Sequence of chain 1.D:
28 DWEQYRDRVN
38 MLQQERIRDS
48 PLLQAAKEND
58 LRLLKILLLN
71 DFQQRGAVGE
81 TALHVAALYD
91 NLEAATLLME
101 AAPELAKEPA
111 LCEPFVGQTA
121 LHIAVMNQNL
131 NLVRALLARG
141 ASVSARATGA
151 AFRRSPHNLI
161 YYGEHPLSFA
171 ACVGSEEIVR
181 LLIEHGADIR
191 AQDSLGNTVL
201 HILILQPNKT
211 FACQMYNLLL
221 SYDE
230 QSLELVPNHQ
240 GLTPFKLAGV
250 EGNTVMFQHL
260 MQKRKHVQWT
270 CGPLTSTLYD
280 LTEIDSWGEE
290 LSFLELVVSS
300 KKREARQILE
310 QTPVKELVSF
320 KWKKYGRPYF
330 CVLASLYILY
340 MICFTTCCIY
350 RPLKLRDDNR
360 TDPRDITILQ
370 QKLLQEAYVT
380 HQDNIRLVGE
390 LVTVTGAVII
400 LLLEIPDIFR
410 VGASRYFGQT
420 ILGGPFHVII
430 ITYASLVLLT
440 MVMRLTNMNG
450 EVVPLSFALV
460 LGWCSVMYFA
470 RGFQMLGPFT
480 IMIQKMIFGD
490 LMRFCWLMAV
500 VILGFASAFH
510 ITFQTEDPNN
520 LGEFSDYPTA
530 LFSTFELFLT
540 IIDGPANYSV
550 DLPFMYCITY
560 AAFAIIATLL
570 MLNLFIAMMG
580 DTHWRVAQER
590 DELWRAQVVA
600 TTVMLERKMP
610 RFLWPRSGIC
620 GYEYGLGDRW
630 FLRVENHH

Sequence of chain 1.C:
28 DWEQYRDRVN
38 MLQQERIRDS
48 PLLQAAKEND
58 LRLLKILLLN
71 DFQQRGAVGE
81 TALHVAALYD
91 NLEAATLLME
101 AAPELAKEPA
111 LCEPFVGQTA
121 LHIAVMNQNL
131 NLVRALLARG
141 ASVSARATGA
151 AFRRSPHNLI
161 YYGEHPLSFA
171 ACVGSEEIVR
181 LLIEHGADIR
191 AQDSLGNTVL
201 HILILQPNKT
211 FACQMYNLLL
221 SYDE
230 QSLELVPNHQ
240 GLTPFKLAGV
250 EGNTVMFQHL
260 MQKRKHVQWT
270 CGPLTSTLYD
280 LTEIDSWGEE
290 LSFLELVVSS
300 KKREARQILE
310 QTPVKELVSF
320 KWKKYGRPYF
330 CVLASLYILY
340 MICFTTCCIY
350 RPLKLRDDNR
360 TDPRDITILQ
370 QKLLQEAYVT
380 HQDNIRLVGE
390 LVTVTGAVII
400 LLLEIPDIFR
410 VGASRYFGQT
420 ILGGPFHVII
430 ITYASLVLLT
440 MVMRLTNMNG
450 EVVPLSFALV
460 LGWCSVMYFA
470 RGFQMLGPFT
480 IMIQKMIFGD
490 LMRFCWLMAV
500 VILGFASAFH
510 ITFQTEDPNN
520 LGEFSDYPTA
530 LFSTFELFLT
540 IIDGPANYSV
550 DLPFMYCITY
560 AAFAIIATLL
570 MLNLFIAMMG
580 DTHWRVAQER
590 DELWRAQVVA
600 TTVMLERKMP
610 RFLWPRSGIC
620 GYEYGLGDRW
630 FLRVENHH

This small molecule binds to this protein.
Small molecule (SMILES): CC(C)[C@@H](C)/C=C/[C@@H](C)[C@H]1CC[C@H]2C3=CC=C4C[C@@H](O)CC[C@]4(C)[C@H]3CC[C@]12C

Binding-site contacts:
Ligand atom C5 contacts residue CYS556 of chain 1.C at 3.9 Å (hydrophobic).
Ligand atom C9 contacts residue PRO527 of chain 1.D at 4.3 Å (hydrophobic).
Ligand atom C14 contacts residue ALA560 of chain 1.C at 4.2 Å (hydrophobic).
Ligand atom C1 contacts residue PHE531 of chain 1.D at 3.8 Å (hydrophobic).
Ligand atom C22 contacts residue PHE534 of chain 1.D at 3.8 Å (hydrophobic).
Ligand atom C19 contacts residue PRO527 of chain 1.D at 3.6 Å (hydrophobic).
Ligand atom C27 contacts residue CYS494 of chain 1.D at 3.4 Å (hydrophobic).
Ligand atom C16 contacts residue ALA560 of chain 1.C at 3.6 Å (hydrophobic).
Ligand atom C26 contacts residue PHE534 of chain 1.D at 4.2 Å (hydrophobic).
Ligand atom C21 contacts residue PHE534 of chain 1.D at 3.9 Å (hydrophobic).
Ligand atom C14 contacts residue PHE531 of chain 1.D at 4.3 Å (hydrophobic).
Ligand atom C26 contacts residue MET497 of chain 1.D at 3.5 Å (hydrophobic).
Ligand atom C15 contacts residue ALA560 of chain 1.C at 3.5 Å (hydrophobic).
Ligand atom C1 contacts residue PRO527 of chain 1.D at 3.2 Å (hydrophobic).
Ligand atom C28 contacts residue ILE564 of chain 1.C at 3.5 Å (hydrophobic).
Ligand atom C27 contacts residue CPL1 of chain 1.I at 3.6 Å.
Ligand atom C26 contacts residue ALA498 of chain 1.D at 4.2 Å (hydrophobic).
Ligand atom C9 contacts residue PHE531 of chain 1.D at 4.0 Å (hydrophobic).
Ligand atom C2 contacts residue PRO527 of chain 1.D at 3.7 Å (hydrophobic).
Ligand atom C25 contacts residue CYS494 of chain 1.D at 4.1 Å (hydrophobic).
Ligand atom C6 contacts residue ILE557 of chain 1.C at 4.1 Å (hydrophobic).
Ligand atom O1 contacts residue CYS556 of chain 1.C at 4.4 Å.
Ligand atom C11 contacts residue PHE531 of chain 1.D at 4.1 Å (hydrophobic).
Ligand atom C26 contacts residue CYS494 of chain 1.D at 4.3 Å (hydrophobic).
Ligand atom C10 contacts residue PRO527 of chain 1.D at 4.1 Å (hydrophobic).
Ligand atom C2 contacts residue THR528 of chain 1.D at 4.4 Å.
Ligand atom C4 contacts residue CYS556 of chain 1.C at 4.2 Å (hydrophobic).
Ligand atom C11 contacts residue LEU530 of chain 1.D at 4.0 Å (hydrophobic).
Ligand atom C27 contacts residue ALA498 of chain 1.D at 3.5 Å (hydrophobic).
Ligand atom C21 contacts residue ILE501 of chain 1.D at 4.3 Å (hydrophobic).
Ligand atom C26 contacts residue ILE501 of chain 1.D at 3.8 Å (hydrophobic).
Ligand atom C11 contacts residue PRO527 of chain 1.D at 3.9 Å (hydrophobic).
Ligand atom C12 contacts residue LEU530 of chain 1.D at 3.9 Å (hydrophobic).
Ligand atom C12 contacts residue PHE531 of chain 1.D at 4.0 Å (hydrophobic).
Ligand atom C25 contacts residue MET497 of chain 1.D at 4.3 Å (hydrophobic).
Ligand atom C3 contacts residue CYS556 of chain 1.C at 3.9 Å (hydrophobic).
Ligand atom C7 contacts residue CYS556 of chain 1.C at 4.3 Å (hydrophobic).
Ligand atom C7 contacts residue ILE557 of chain 1.C at 4.2 Å (hydrophobic).
Ligand atom C6 contacts residue CYS556 of chain 1.C at 3.7 Å (hydrophobic).
Ligand atom C24 contacts residue ILE564 of chain 1.C at 3.5 Å (hydrophobic).